Binding-site contacts:
Ligand atom C8 contacts residue PRO579 of chain 1.A at 3.6 Å (hydrophobic).
Ligand atom C2 contacts residue ASN331 of chain 1.A at 2.5 Å.
Ligand atom C4 contacts residue GLN580 of chain 1.A at 3.8 Å.
Ligand atom C7 contacts residue PRO579 of chain 1.A at 4.2 Å (hydrophobic).
Ligand atom N2 contacts residue ASN331 of chain 1.A at 2.6 Å (h-bond).
Ligand atom O7 contacts residue LEU582 of chain 1.A at 3.8 Å.
Ligand atom C8 contacts residue LEU582 of chain 1.A at 4.4 Å (hydrophobic).
Ligand atom C8 contacts residue ASN331 of chain 1.A at 3.8 Å.
Ligand atom C7 contacts residue LEU582 of chain 1.A at 4.3 Å (hydrophobic).
Ligand atom C5 contacts residue ASN331 of chain 1.A at 3.6 Å.
Ligand atom C7 contacts residue ASN331 of chain 1.A at 3.6 Å.
Ligand atom O3 contacts residue GLN580 of chain 1.A at 3.5 Å (h-bond).
Ligand atom O5 contacts residue ASN331 of chain 1.A at 2.3 Å (h-bond).
Ligand atom C3 contacts residue GLN580 of chain 1.A at 2.9 Å.
Ligand atom N2 contacts residue GLN580 of chain 1.A at 3.8 Å.
Ligand atom C1 contacts residue ASN331 of chain 1.A at 1.4 Å.
Ligand atom O7 contacts residue GLN580 of chain 1.A at 3.7 Å.
Ligand atom N2 contacts residue PRO579 of chain 1.A at 4.4 Å.
Ligand atom C4 contacts residue ASN331 of chain 1.A at 4.2 Å.
Ligand atom O4 contacts residue GLN580 of chain 1.A at 3.7 Å.
Ligand atom C7 contacts residue GLN580 of chain 1.A at 3.8 Å.
Ligand atom C3 contacts residue ASN331 of chain 1.A at 3.8 Å.
Ligand atom C2 contacts residue GLN580 of chain 1.A at 3.8 Å.
Ligand atom C5 contacts residue GLN580 of chain 1.A at 4.2 Å.
Ligand atom C1 contacts residue GLN580 of chain 1.A at 4.1 Å.

A small-molecule ligand and the protein it binds are described below.
Small molecule (SMILES): CC(=O)N[C@@H]1[C@@H](O)[C@H](O)[C@@H](CO)O[C@H]1O

Sequence of chain 1.A:
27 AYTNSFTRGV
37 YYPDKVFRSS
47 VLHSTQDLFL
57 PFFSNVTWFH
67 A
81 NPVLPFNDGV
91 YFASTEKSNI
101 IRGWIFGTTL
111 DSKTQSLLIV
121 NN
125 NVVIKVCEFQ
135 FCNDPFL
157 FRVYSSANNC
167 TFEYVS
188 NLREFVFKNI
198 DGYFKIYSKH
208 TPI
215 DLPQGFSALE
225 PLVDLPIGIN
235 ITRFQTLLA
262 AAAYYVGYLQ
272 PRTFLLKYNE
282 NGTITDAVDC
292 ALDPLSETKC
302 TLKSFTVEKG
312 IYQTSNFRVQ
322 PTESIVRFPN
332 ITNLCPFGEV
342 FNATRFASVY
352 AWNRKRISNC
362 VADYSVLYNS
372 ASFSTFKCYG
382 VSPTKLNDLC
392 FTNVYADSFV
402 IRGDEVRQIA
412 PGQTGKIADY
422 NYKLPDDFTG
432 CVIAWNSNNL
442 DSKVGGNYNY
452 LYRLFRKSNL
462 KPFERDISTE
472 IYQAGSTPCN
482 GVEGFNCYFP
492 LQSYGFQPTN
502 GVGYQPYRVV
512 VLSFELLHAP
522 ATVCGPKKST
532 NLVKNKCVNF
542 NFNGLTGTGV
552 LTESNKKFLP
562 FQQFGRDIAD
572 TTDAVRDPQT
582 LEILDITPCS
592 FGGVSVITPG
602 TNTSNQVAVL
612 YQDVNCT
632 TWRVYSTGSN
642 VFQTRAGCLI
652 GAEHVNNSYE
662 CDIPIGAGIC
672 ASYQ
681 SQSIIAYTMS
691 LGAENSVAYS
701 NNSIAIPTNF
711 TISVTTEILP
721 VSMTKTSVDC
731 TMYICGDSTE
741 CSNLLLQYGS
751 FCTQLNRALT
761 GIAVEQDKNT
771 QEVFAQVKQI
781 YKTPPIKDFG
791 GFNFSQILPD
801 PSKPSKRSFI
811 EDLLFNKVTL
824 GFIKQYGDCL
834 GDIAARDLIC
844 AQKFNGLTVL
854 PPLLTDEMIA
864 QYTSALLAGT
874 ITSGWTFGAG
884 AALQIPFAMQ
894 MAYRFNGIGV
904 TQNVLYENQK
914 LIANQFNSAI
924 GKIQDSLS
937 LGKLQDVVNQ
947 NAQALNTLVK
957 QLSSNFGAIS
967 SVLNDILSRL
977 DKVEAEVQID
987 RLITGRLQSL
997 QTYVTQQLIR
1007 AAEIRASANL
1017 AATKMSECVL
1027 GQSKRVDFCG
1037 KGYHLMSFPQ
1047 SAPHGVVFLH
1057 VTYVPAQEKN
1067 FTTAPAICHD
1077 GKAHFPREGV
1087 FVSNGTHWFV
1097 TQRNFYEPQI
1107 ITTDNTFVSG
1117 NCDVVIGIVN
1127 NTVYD